This small molecule binds to this protein.
Small molecule (SMILES): COc1ccc(C[C@H](NC(=O)[C@H](C)NC(=O)C2=CC3=CCC=CC3=C2C)C(=O)N[C@@H](Cc2ccccc2)[C@@H](O)[C@H](C)CO)cc1

Binding-site contacts:
Ligand atom C7 contacts residue LYS33 of chain 1.K at 3.7 Å.
Ligand atom C11 contacts residue THR1 of chain 1.K at 2.5 Å.
Ligand atom C11 contacts residue TYR169 of chain 1.K at 2.9 Å (hydrophobic).
Ligand atom C6 contacts residue LYS33 of chain 1.K at 3.5 Å.
Ligand atom O21 contacts residue THR1 of chain 1.K at 2.3 Å (h-bond).
Ligand atom C40 contacts residue GLY47 of chain 1.K at 3.6 Å.
Ligand atom O61 contacts residue TYR108 of chain 1.L at 3.6 Å.
Ligand atom O13 contacts residue THR21 of chain 1.K at 3.6 Å.
Ligand atom C27 contacts residue THR21 of chain 1.K at 3.7 Å.
Ligand atom C53 contacts residue PRO127 of chain 1.L at 3.7 Å (hydrophobic).
Ligand atom C2 contacts residue LYS33 of chain 1.K at 3.7 Å.
Ligand atom C5 contacts residue LYS33 of chain 1.K at 3.4 Å.
Ligand atom C23 contacts residue GLY47 of chain 1.K at 3.6 Å.
Ligand atom O13 contacts residue THR1 of chain 1.K at 3.6 Å.
Ligand atom C3 contacts residue MET31 of chain 1.K at 3.6 Å (hydrophobic).
Ligand atom N25 contacts residue THR21 of chain 1.K at 3.2 Å (h-bond).
Ligand atom N28 contacts residue ASP126 of chain 1.L at 3.7 Å.
Ligand atom C12 contacts residue THR1 of chain 1.K at 2.4 Å.
Ligand atom C1 contacts residue MET45 of chain 1.K at 3.7 Å (hydrophobic).
Ligand atom C10 contacts residue THR1 of chain 1.K at 1.5 Å.
Ligand atom O61 contacts residue ALA22 of chain 1.K at 3.6 Å.
Ligand atom N22 contacts residue THR1 of chain 1.K at 3.6 Å.
Ligand atom C24 contacts residue GLY47 of chain 1.K at 3.2 Å.
Ligand atom C1 contacts residue LYS33 of chain 1.K at 3.7 Å.
Ligand atom C3 contacts residue ALA49 of chain 1.K at 3.6 Å (hydrophobic).
Ligand atom C7 contacts residue THR1 of chain 1.K at 2.7 Å.
Ligand atom C10 contacts residue TYR169 of chain 1.K at 3.5 Å (hydrophobic).
Ligand atom C59 contacts residue ASP126 of chain 1.L at 3.4 Å.
Ligand atom C8 contacts residue LYS33 of chain 1.K at 3.7 Å.
Ligand atom C4 contacts residue MET31 of chain 1.K at 3.6 Å (hydrophobic).
Ligand atom C11 contacts residue ARG19 of chain 1.K at 3.5 Å.
Ligand atom O49 contacts residue ALA20 of chain 1.K at 3.4 Å.
Ligand atom O49 contacts residue THR21 of chain 1.K at 3.4 Å (h-bond).
Ligand atom C8 contacts residue THR1 of chain 1.K at 2.3 Å.
Ligand atom O39 contacts residue ALA49 of chain 1.K at 3.1 Å (h-bond).
Ligand atom C59 contacts residue VAL128 of chain 1.L at 3.4 Å (hydrophobic).
Ligand atom C51 contacts residue TYR108 of chain 1.L at 3.4 Å (hydrophobic).
Ligand atom N22 contacts residue GLY47 of chain 1.K at 3.1 Å (h-bond).
Ligand atom C9 contacts residue THR1 of chain 1.K at 1.4 Å.
Ligand atom O21 contacts residue GLY47 of chain 1.K at 3.5 Å (h-bond).

Sequence of chain 1.K:
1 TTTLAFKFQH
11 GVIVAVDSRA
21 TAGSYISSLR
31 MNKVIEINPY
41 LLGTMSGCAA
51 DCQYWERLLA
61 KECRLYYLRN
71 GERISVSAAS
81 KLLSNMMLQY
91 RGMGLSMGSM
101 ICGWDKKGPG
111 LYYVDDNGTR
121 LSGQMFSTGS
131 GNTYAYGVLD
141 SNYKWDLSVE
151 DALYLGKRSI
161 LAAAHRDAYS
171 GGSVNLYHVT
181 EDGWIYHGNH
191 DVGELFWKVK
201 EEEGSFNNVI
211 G

Sequence of chain 1.L:
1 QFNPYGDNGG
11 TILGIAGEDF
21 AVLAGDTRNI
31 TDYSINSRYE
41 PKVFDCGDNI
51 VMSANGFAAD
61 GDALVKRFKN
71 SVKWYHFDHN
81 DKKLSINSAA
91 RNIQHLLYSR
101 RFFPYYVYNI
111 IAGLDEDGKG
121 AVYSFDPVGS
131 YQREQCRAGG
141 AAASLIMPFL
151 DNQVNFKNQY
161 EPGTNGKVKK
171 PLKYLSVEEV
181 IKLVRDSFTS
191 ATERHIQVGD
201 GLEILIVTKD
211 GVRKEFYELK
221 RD